Sequence of chain 1.B:
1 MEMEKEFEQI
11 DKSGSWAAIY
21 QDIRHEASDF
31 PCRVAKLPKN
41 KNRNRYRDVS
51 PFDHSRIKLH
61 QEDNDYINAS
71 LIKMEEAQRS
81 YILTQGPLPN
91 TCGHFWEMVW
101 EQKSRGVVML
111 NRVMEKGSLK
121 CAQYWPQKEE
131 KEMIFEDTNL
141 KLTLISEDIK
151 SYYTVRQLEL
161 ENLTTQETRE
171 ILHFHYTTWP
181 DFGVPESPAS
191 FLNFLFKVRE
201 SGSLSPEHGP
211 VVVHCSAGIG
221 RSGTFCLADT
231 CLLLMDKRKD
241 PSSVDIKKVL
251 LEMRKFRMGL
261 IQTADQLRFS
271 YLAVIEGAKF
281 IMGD

The small molecule below binds the protein below.
Small molecule (SMILES): Cc1cc(C)n(-c2ccc(N)cc2)n1

Binding-site contacts:
Ligand atom N3 contacts residue GLN78 of chain 1.B at 4.0 Å.
Ligand atom C9 contacts residue ARG79 of chain 1.B at 3.8 Å.
Ligand atom C1 contacts residue MET74 of chain 1.B at 3.8 Å (hydrophobic).
Ligand atom N12 contacts residue LEU204 of chain 1.B at 3.7 Å.
Ligand atom N3 contacts residue ARG79 of chain 1.B at 3.4 Å.
Ligand atom C13 contacts residue HIS208 of chain 1.B at 3.6 Å.
Ligand atom N4 contacts residue SER80 of chain 1.B at 3.8 Å.
Ligand atom N12 contacts residue PRO210 of chain 1.B at 3.9 Å.
Ligand atom C2 contacts residue GLN78 of chain 1.B at 4.0 Å.
Ligand atom C6 contacts residue PRO206 of chain 1.B at 3.9 Å (hydrophobic).
Ligand atom N12 contacts residue SER203 of chain 1.B at 4.0 Å.
Ligand atom N4 contacts residue GLN78 of chain 1.B at 3.8 Å.
Ligand atom C13 contacts residue SER80 of chain 1.B at 4.2 Å.
Ligand atom N12 contacts residue GLY209 of chain 1.B at 3.2 Å (h-bond).
Ligand atom C13 contacts residue GLY209 of chain 1.B at 4.2 Å.
Ligand atom C10 contacts residue PRO206 of chain 1.B at 3.7 Å (hydrophobic).
Ligand atom C5 contacts residue GLN78 of chain 1.B at 3.7 Å.
Ligand atom C11 contacts residue LEU204 of chain 1.B at 4.0 Å (hydrophobic).
Ligand atom C10 contacts residue LEU204 of chain 1.B at 3.4 Å (hydrophobic).
Ligand atom C7 contacts residue GLN78 of chain 1.B at 3.6 Å.
Ligand atom C9 contacts residue PRO206 of chain 1.B at 4.1 Å (hydrophobic).
Ligand atom C2 contacts residue SER80 of chain 1.B at 3.6 Å.
Ligand atom C13 contacts residue PRO210 of chain 1.B at 3.9 Å (hydrophobic).
Ligand atom C9 contacts residue SER80 of chain 1.B at 4.0 Å.
Ligand atom C8 contacts residue GLN78 of chain 1.B at 4.1 Å.
Ligand atom C9 contacts residue GLN78 of chain 1.B at 3.5 Å.
Ligand atom C1 contacts residue ARG79 of chain 1.B at 4.1 Å.
Ligand atom C8 contacts residue ARG79 of chain 1.B at 4.0 Å.
Ligand atom C2 contacts residue ARG79 of chain 1.B at 3.9 Å.
Ligand atom C11 contacts residue HIS208 of chain 1.B at 3.6 Å.
Ligand atom N12 contacts residue HIS208 of chain 1.B at 3.2 Å (h-bond).
Ligand atom N12 contacts residue SER205 of chain 1.B at 3.0 Å (h-bond).
Ligand atom C6 contacts residue GLN78 of chain 1.B at 3.9 Å.
Ligand atom C11 contacts residue SER205 of chain 1.B at 3.5 Å.
Ligand atom N3 contacts residue SER80 of chain 1.B at 2.8 Å (h-bond).
Ligand atom C10 contacts residue SER205 of chain 1.B at 3.6 Å.
Ligand atom C8 contacts residue SER80 of chain 1.B at 3.7 Å.
Ligand atom N4 contacts residue ARG79 of chain 1.B at 4.0 Å.
Ligand atom C1 contacts residue SER80 of chain 1.B at 3.6 Å.
Ligand atom C14 contacts residue SER80 of chain 1.B at 3.7 Å.